Binding-site contacts:
Ligand atom CG contacts residue THR1121 of chain 6.OA at 3.3 Å.
Ligand atom CD2 contacts residue THR1121 of chain 6.OA at 4.0 Å.
Ligand atom CA contacts residue HIS1126 of chain 6.OA at 4.3 Å.
Ligand atom CD2 contacts residue GLN1063 of chain 6.OA at 3.6 Å.
Ligand atom CD2 contacts residue ALA1120 of chain 6.OA at 3.5 Å (hydrophobic).
Ligand atom CE1 contacts residue THR1121 of chain 6.OA at 3.9 Å.
Ligand atom C contacts residue GLN1063 of chain 6.OA at 3.9 Å.
Ligand atom CD1 contacts residue GLN1063 of chain 6.OA at 3.8 Å.
Ligand atom CA contacts residue GLN1063 of chain 6.OA at 4.3 Å.
Ligand atom CG contacts residue ASN1072 of chain 6.OA at 4.2 Å.
Ligand atom CD1 contacts residue ASN1122 of chain 6.OA at 4.3 Å.
Ligand atom SD contacts residue ASN1072 of chain 6.OA at 3.7 Å.
Ligand atom CE1 contacts residue ASN1072 of chain 6.OA at 3.3 Å.
Ligand atom CD1 contacts residue THR1121 of chain 6.OA at 3.0 Å.
Ligand atom O contacts residue GLN1063 of chain 6.OA at 2.9 Å (h-bond).
Ligand atom CG2 contacts residue GLN1063 of chain 6.OA at 3.3 Å.
Ligand atom O contacts residue THR1121 of chain 6.OA at 4.0 Å.
Ligand atom O contacts residue HIS1126 of chain 6.OA at 3.3 Å (h-bond).
Ligand atom O contacts residue VAL1202 of chain 6.OA at 3.2 Å.
Ligand atom CG contacts residue GLN1063 of chain 6.OA at 4.3 Å.
Ligand atom CD2 contacts residue THR1121 of chain 6.OA at 4.3 Å.
Ligand atom CD2 contacts residue LEU1129 of chain 6.OA at 4.2 Å (hydrophobic).
Ligand atom CE2 contacts residue GLN1063 of chain 6.OA at 3.3 Å.
Ligand atom C contacts residue VAL1202 of chain 6.OA at 4.2 Å (hydrophobic).
Ligand atom CD1 contacts residue ASN1072 of chain 6.OA at 4.0 Å.
Ligand atom CE2 contacts residue ASN1072 of chain 6.OA at 4.4 Å.
Ligand atom OH contacts residue GLN1063 of chain 6.OA at 3.7 Å.
Ligand atom CD2 contacts residue PHE1125 of chain 6.OA at 4.2 Å (hydrophobic).
Ligand atom CG contacts residue HIS1126 of chain 6.OA at 4.3 Å.
Ligand atom CZ contacts residue ASN1072 of chain 6.OA at 3.5 Å.
Ligand atom C contacts residue HIS1126 of chain 6.OA at 4.0 Å.
Ligand atom CB contacts residue THR1121 of chain 6.OA at 3.3 Å.
Ligand atom OH contacts residue ASN1072 of chain 6.OA at 3.1 Å (h-bond).
Ligand atom CB contacts residue GLN1063 of chain 6.OA at 4.5 Å.
Ligand atom CD1 contacts residue PHE1125 of chain 6.OA at 3.6 Å (hydrophobic).
Ligand atom OH contacts residue HIS1068 of chain 6.OA at 3.8 Å.
Ligand atom CZ contacts residue GLN1063 of chain 6.OA at 4.1 Å.
Ligand atom CD2 contacts residue HIS1126 of chain 6.OA at 3.4 Å.
Ligand atom CG contacts residue ALA1120 of chain 6.OA at 4.4 Å (hydrophobic).
Ligand atom CD1 contacts residue ALA1120 of chain 6.OA at 4.3 Å (hydrophobic).

Sequence of chain 6.OA:
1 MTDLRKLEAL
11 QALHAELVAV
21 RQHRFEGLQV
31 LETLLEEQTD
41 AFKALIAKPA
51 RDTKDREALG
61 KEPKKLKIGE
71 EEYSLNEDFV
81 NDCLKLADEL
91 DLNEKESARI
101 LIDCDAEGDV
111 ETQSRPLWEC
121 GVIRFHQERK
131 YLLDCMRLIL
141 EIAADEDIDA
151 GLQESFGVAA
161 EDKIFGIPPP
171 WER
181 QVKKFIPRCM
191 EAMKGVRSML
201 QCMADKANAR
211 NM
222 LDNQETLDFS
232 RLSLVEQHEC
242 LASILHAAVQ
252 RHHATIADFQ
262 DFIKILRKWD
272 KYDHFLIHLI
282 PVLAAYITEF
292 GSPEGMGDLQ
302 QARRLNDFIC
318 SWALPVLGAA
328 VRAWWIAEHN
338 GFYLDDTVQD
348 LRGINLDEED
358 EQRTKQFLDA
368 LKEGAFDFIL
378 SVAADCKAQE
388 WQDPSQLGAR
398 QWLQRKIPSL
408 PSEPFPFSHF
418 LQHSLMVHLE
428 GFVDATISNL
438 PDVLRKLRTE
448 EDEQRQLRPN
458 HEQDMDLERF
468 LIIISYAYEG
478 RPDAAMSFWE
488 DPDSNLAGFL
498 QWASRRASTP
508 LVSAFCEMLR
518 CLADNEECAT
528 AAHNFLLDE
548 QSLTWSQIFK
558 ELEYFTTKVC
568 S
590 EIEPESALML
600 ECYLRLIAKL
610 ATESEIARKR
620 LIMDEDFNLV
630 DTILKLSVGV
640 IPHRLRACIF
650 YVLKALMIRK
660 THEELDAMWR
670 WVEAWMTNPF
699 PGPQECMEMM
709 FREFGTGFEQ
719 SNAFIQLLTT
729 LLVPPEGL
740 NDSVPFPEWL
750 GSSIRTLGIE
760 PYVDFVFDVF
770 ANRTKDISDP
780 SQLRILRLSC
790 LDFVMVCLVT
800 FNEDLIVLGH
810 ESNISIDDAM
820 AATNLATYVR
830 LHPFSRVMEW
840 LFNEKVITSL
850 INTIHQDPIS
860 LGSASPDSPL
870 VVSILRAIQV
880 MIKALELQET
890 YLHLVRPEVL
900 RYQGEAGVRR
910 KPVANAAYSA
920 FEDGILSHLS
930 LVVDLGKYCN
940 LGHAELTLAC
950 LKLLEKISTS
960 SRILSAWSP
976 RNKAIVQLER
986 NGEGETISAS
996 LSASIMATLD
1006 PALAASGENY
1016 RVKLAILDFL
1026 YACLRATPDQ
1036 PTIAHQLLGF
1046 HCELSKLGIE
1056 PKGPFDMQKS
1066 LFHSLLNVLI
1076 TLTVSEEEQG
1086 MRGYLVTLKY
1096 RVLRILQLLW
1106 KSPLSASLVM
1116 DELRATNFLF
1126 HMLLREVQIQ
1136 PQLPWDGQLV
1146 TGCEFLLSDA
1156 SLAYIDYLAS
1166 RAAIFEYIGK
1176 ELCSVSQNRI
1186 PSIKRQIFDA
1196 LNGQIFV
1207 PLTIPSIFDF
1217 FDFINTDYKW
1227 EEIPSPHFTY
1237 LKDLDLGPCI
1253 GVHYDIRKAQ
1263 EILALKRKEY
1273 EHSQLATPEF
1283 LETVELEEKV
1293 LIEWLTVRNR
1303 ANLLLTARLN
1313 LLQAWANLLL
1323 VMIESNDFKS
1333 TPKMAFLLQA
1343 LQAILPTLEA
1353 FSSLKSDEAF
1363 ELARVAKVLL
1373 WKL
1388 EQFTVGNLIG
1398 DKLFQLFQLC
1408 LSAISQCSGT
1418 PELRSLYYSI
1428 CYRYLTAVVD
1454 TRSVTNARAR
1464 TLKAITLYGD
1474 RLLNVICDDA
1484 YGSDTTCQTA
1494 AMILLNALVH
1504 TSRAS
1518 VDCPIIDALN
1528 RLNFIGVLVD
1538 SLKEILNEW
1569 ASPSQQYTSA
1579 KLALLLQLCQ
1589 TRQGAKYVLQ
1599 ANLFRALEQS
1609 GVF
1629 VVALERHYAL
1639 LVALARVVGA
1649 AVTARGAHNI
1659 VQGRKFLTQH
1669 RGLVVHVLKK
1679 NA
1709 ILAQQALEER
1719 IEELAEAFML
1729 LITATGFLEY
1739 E

A small-molecule ligand and the protein it binds are described below.
Small molecule (SMILES): CC[C@H](C)[C@H](N)C(=O)N[C@@H](CC(C)C)C(=O)N1CCC[C@H]1C(=O)N[C@@H](CCSC)C(=O)N[C@@H](Cc1ccc(O)cc1)C(=O)N[C@@H](CCCCN)C(=O)N[C@@H](CC(C)C)C(=O)N[C@@H](CO)C(=O)N1CCC[C@H]1C=O